The protein below binds the small molecule below.
Small molecule (SMILES): CC[N+](CC)(CC)Cc1ccccc1

Sequence of chain 1.A:
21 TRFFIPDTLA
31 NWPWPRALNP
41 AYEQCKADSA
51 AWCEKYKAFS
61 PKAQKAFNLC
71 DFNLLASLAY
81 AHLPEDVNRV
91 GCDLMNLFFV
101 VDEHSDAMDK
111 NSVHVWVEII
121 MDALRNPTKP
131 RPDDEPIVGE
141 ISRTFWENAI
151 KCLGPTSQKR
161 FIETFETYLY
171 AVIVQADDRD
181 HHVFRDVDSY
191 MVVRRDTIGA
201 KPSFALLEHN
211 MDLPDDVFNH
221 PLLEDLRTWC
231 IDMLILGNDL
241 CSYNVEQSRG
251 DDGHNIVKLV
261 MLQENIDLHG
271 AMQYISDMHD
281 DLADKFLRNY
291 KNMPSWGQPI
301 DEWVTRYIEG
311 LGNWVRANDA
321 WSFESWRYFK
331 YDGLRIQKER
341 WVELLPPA

Binding-site contacts:
Ligand atom C9 contacts residue ASN318 of chain 1.A at 3.8 Å.
Ligand atom C10 contacts residue TRP314 of chain 1.A at 3.6 Å (hydrophobic).
Ligand atom C9 contacts residue ILE198 of chain 1.A at 4.0 Å (hydrophobic).
Ligand atom C12 contacts residue GLY199 of chain 1.A at 4.0 Å.
Ligand atom C6 contacts residue ASN238 of chain 1.A at 4.4 Å.
Ligand atom C1 contacts residue ASN238 of chain 1.A at 3.5 Å.
Ligand atom C12 contacts residue ALA200 of chain 1.A at 4.3 Å (hydrophobic).
Ligand atom C5 contacts residue PHE98 of chain 1.A at 4.0 Å (hydrophobic).
Ligand atom C7 contacts residue TYR328 of chain 1.A at 4.0 Å (hydrophobic).
Ligand atom C2 contacts residue ASN238 of chain 1.A at 4.2 Å.
Ligand atom C3 contacts residue ASN318 of chain 1.A at 3.4 Å.
Ligand atom C13 contacts residue ILE198 of chain 1.A at 3.4 Å (hydrophobic).
Ligand atom C3 contacts residue TYR328 of chain 1.A at 3.9 Å (hydrophobic).
Ligand atom C11 contacts residue TRP314 of chain 1.A at 3.2 Å (hydrophobic).
Ligand atom C7 contacts residue TRP321 of chain 1.A at 3.7 Å (hydrophobic).
Ligand atom C2 contacts residue LEU75 of chain 1.A at 3.4 Å (hydrophobic).
Ligand atom C2 contacts residue ASN318 of chain 1.A at 4.5 Å.
Ligand atom C5 contacts residue ILE198 of chain 1.A at 4.0 Å (hydrophobic).
Ligand atom C5 contacts residue MG1 of chain 1.D at 3.8 Å.
Ligand atom C12 contacts residue SER203 of chain 1.A at 3.7 Å.
Ligand atom C11 contacts residue ALA200 of chain 1.A at 4.3 Å (hydrophobic).
Ligand atom C11 contacts residue SER203 of chain 1.A at 4.3 Å.
Ligand atom C8 contacts residue ASN238 of chain 1.A at 4.0 Å.
Ligand atom C3 contacts residue ASN238 of chain 1.A at 3.0 Å.
Ligand atom N contacts residue LEU75 of chain 1.A at 4.4 Å.
Ligand atom C4 contacts residue LEU75 of chain 1.A at 4.1 Å (hydrophobic).
Ligand atom C7 contacts residue PHE72 of chain 1.A at 4.1 Å (hydrophobic).
Ligand atom C3 contacts residue TRP321 of chain 1.A at 4.0 Å (hydrophobic).
Ligand atom C9 contacts residue ASN238 of chain 1.A at 3.6 Å.
Ligand atom N contacts residue ASN238 of chain 1.A at 4.3 Å.
Ligand atom C6 contacts residue MG1 of chain 1.D at 3.9 Å.
Ligand atom C12 contacts residue MET95 of chain 1.A at 4.2 Å (hydrophobic).
Ligand atom C10 contacts residue LEU234 of chain 1.A at 4.1 Å (hydrophobic).
Ligand atom C8 contacts residue ILE198 of chain 1.A at 3.7 Å (hydrophobic).
Ligand atom C12 contacts residue TRP314 of chain 1.A at 4.0 Å (hydrophobic).
Ligand atom C1 contacts residue ILE198 of chain 1.A at 3.7 Å (hydrophobic).
Ligand atom C2 contacts residue TRP321 of chain 1.A at 4.0 Å (hydrophobic).
Ligand atom C6 contacts residue TYR328 of chain 1.A at 4.2 Å (hydrophobic).
Ligand atom C10 contacts residue ASN318 of chain 1.A at 4.1 Å.
Ligand atom C12 contacts residue ILE198 of chain 1.A at 4.2 Å (hydrophobic).